The small molecule below binds the protein below.
Small molecule (SMILES): CC(=O)N[C@H]1[C@H](O[C@H]2[C@H](O)[C@@H](NC(C)=O)CO[C@@H]2CO)O[C@H](CO)[C@@H](O[C@@H]2O[C@H](CO)[C@@H](O)[C@H](O)[C@@H]2O)[C@@H]1O

Binding-site contacts:
Ligand atom C3 contacts residue GLN456 of chain 1.A at 3.7 Å.
Ligand atom O7 contacts residue GLN456 of chain 1.A at 3.4 Å.
Ligand atom O3 contacts residue GLN456 of chain 1.A at 3.0 Å (h-bond).
Ligand atom C5 contacts residue GLN456 of chain 1.A at 4.2 Å.
Ligand atom C1 contacts residue SER540 of chain 1.A at 4.2 Å.
Ligand atom C2 contacts residue GLN456 of chain 1.A at 3.9 Å.
Ligand atom O5 contacts residue GLN456 of chain 1.A at 3.6 Å.
Ligand atom C6 contacts residue VAL592 of chain 1.A at 4.0 Å (hydrophobic).
Ligand atom C8 contacts residue VAL536 of chain 1.A at 4.0 Å (hydrophobic).
Ligand atom C7 contacts residue TYR512 of chain 1.A at 4.1 Å (hydrophobic).
Ligand atom C5 contacts residue ASN568 of chain 1.A at 3.5 Å.
Ligand atom O6 contacts residue VAL592 of chain 1.A at 3.6 Å.
Ligand atom O6 contacts residue GLU590 of chain 1.A at 2.8 Å (salt-bridge).
Ligand atom C8 contacts residue TYR512 of chain 1.A at 4.0 Å (hydrophobic).
Ligand atom O7 contacts residue TYR512 of chain 1.A at 3.3 Å (h-bond).
Ligand atom C6 contacts residue GLN456 of chain 1.A at 3.8 Å.
Ligand atom O5 contacts residue ASN568 of chain 1.A at 2.2 Å (h-bond).
Ligand atom N2 contacts residue ASN568 of chain 1.A at 3.0 Å (h-bond).
Ligand atom C8 contacts residue ASP538 of chain 1.A at 3.9 Å.
Ligand atom C1 contacts residue ASP538 of chain 1.A at 3.7 Å.
Ligand atom C7 contacts residue ASP538 of chain 1.A at 3.8 Å.
Ligand atom C7 contacts residue SER540 of chain 1.A at 3.7 Å.
Ligand atom C7 contacts residue ASN568 of chain 1.A at 3.7 Å.
Ligand atom O5 contacts residue VAL592 of chain 1.A at 3.5 Å.
Ligand atom N2 contacts residue ASP538 of chain 1.A at 2.8 Å (salt-bridge).
Ligand atom C4 contacts residue GLN456 of chain 1.A at 3.7 Å.
Ligand atom O7 contacts residue ASN568 of chain 1.A at 4.0 Å.
Ligand atom C3 contacts residue ASP538 of chain 1.A at 4.0 Å.
Ligand atom C3 contacts residue ASN568 of chain 1.A at 3.8 Å.
Ligand atom C7 contacts residue GLN456 of chain 1.A at 4.1 Å.
Ligand atom C8 contacts residue SER540 of chain 1.A at 3.8 Å.
Ligand atom C4 contacts residue ASN568 of chain 1.A at 4.2 Å.
Ligand atom C1 contacts residue ASN568 of chain 1.A at 1.4 Å.
Ligand atom C6 contacts residue GLU590 of chain 1.A at 3.5 Å.
Ligand atom O6 contacts residue GLN456 of chain 1.A at 4.2 Å.
Ligand atom C2 contacts residue ASP538 of chain 1.A at 3.6 Å.
Ligand atom C6 contacts residue VAL566 of chain 1.A at 3.7 Å (hydrophobic).
Ligand atom C2 contacts residue ASN568 of chain 1.A at 2.5 Å.
Ligand atom C8 contacts residue THR516 of chain 1.A at 4.1 Å.
Ligand atom N2 contacts residue SER540 of chain 1.A at 3.8 Å.

Sequence of chain 1.A:
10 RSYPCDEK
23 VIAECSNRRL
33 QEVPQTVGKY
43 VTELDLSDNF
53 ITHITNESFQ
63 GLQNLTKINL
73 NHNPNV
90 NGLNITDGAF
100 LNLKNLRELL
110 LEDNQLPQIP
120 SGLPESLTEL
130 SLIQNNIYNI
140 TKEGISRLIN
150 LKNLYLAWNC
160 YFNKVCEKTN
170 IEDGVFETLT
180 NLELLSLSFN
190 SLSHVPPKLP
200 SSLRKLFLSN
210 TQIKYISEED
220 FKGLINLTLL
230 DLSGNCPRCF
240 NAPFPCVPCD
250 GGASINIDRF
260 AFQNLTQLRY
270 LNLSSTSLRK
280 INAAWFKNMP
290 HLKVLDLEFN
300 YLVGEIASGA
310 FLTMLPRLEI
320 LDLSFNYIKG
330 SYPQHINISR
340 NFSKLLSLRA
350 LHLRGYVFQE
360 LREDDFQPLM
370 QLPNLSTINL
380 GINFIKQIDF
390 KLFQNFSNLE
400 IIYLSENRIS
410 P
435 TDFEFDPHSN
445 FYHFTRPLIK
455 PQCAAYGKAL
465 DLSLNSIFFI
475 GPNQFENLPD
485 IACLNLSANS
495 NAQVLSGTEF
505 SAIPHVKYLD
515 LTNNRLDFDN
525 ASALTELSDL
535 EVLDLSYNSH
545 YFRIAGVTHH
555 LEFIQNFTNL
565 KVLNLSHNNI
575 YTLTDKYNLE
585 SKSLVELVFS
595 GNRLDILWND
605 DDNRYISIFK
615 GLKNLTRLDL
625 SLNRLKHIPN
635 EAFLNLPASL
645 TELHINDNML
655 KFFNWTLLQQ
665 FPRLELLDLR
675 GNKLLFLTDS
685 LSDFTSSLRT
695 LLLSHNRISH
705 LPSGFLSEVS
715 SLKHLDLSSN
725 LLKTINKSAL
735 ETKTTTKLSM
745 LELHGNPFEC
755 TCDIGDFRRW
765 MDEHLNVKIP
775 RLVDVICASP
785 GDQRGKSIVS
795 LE